Binding-site contacts:
Ligand atom C11 contacts residue ASN286 of chain 1.A at 3.6 Å.
Ligand atom C contacts residue LYS64 of chain 1.A at 3.2 Å.
Ligand atom O contacts residue SER61 of chain 1.A at 2.8 Å (h-bond).
Ligand atom O4 contacts residue GLY314 of chain 1.A at 3.6 Å.
Ligand atom C2 contacts residue ALA315 of chain 1.A at 3.1 Å (hydrophobic).
Ligand atom O contacts residue LYS64 of chain 1.A at 3.3 Å (salt-bridge).
Ligand atom C2 contacts residue SER61 of chain 1.A at 3.4 Å.
Ligand atom C11 contacts residue LEU290 of chain 1.A at 3.9 Å (hydrophobic).
Ligand atom N contacts residue SER61 of chain 1.A at 3.4 Å (h-bond).
Ligand atom S1 contacts residue TYR147 of chain 1.A at 3.9 Å.
Ligand atom C6 contacts residue GLN117 of chain 1.A at 3.9 Å.
Ligand atom O4 contacts residue SER61 of chain 1.A at 2.2 Å (h-bond).
Ligand atom C3 contacts residue ALA315 of chain 1.A at 3.1 Å (hydrophobic).
Ligand atom C9 contacts residue ASN286 of chain 1.A at 3.8 Å.
Ligand atom C2 contacts residue TYR218 of chain 1.A at 3.9 Å (hydrophobic).
Ligand atom C3 contacts residue TYR218 of chain 1.A at 3.6 Å (hydrophobic).
Ligand atom C5 contacts residue ALA315 of chain 1.A at 3.6 Å (hydrophobic).
Ligand atom O contacts residue TYR147 of chain 1.A at 3.8 Å.
Ligand atom N contacts residue ALA315 of chain 1.A at 3.6 Å (h-bond).
Ligand atom C14 contacts residue ALA315 of chain 1.A at 4.0 Å (hydrophobic).
Ligand atom C7 contacts residue GLN117 of chain 1.A at 3.9 Å.
Ligand atom C contacts residue GLN117 of chain 1.A at 4.0 Å.
Ligand atom O1 contacts residue TYR218 of chain 1.A at 3.3 Å.
Ligand atom N2 contacts residue GLN117 of chain 1.A at 3.6 Å (h-bond).
Ligand atom O4 contacts residue ALA315 of chain 1.A at 3.0 Å (h-bond).
Ligand atom O1 contacts residue SER61 of chain 1.A at 2.7 Å (h-bond).
Ligand atom C5 contacts residue GLN117 of chain 1.A at 4.0 Å.
Ligand atom C contacts residue SER61 of chain 1.A at 3.3 Å.
Ligand atom C15 contacts residue GLN117 of chain 1.A at 3.5 Å.
Ligand atom O1 contacts residue GLY60 of chain 1.A at 3.3 Å.
Ligand atom C8 contacts residue SER61 of chain 1.A at 3.7 Å.
Ligand atom C5 contacts residue THR316 of chain 1.A at 3.9 Å.
Ligand atom O1 contacts residue ALA315 of chain 1.A at 3.4 Å (h-bond).
Ligand atom C4 contacts residue ALA315 of chain 1.A at 3.6 Å (hydrophobic).
Ligand atom O6 contacts residue GLN117 of chain 1.A at 2.8 Å (h-bond).
Ligand atom N contacts residue GLN117 of chain 1.A at 3.8 Å.
Ligand atom C4 contacts residue GLN117 of chain 1.A at 3.9 Å.
Ligand atom C1 contacts residue SER61 of chain 1.A at 2.5 Å.
Ligand atom C14 contacts residue SER61 of chain 1.A at 1.4 Å.
Ligand atom O6 contacts residue LEU116 of chain 1.A at 3.3 Å.

A small-molecule ligand and the protein it binds are described below.
Small molecule (SMILES): C=C1CS[C@H]([C@@](C=O)(NC(=O)Cc2cccs2)OC)N=C1C(=O)O

Sequence of chain 1.A:
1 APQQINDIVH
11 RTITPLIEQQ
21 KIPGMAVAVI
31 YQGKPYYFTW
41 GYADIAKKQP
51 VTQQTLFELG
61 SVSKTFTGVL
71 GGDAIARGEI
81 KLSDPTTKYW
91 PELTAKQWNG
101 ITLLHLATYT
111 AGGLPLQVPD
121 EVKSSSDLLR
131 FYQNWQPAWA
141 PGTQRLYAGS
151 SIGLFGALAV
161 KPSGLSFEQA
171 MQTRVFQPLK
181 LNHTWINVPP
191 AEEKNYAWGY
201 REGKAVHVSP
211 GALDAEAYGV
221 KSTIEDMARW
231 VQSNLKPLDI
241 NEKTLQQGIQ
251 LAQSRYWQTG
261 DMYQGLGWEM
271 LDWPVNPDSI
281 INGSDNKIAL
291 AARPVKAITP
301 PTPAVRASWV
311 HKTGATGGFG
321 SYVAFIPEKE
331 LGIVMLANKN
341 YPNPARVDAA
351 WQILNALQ